Sequence of chain 1.I:
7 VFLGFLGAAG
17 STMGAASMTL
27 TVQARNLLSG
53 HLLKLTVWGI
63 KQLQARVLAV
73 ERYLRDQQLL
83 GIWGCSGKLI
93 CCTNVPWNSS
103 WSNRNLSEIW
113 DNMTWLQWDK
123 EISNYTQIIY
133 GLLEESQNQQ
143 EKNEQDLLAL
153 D

This small molecule binds to this protein.
Small molecule (SMILES): CC(=O)N[C@@H]1[C@@H](O)[C@H](O)[C@@H](CO)O[C@H]1O

Binding-site contacts:
Ligand atom C5 contacts residue ASN126 of chain 1.I at 3.7 Å.
Ligand atom O7 contacts residue TYR127 of chain 1.I at 4.1 Å.
Ligand atom C3 contacts residue ASN126 of chain 1.I at 3.8 Å.
Ligand atom C7 contacts residue ASN126 of chain 1.I at 3.6 Å.
Ligand atom C1 contacts residue ASN126 of chain 1.I at 1.4 Å.
Ligand atom C8 contacts residue GLU123 of chain 1.I at 4.5 Å.
Ligand atom C4 contacts residue ASN126 of chain 1.I at 4.2 Å.
Ligand atom O5 contacts residue ASN126 of chain 1.I at 2.4 Å (h-bond).
Ligand atom O7 contacts residue ASN126 of chain 1.I at 3.8 Å.
Ligand atom C2 contacts residue ASN126 of chain 1.I at 2.5 Å.
Ligand atom N2 contacts residue ASN126 of chain 1.I at 2.9 Å (h-bond).